Binding-site contacts:
Ligand atom C7 contacts residue ASN256 of chain 1.A at 4.1 Å.
Ligand atom C2 contacts residue ASN256 of chain 1.A at 2.5 Å.
Ligand atom N2 contacts residue ASN256 of chain 1.A at 3.0 Å (h-bond).
Ligand atom C1 contacts residue ASN256 of chain 1.A at 1.4 Å.
Ligand atom O5 contacts residue ASN256 of chain 1.A at 2.3 Å (h-bond).
Ligand atom C5 contacts residue ASN256 of chain 1.A at 3.6 Å.
Ligand atom O7 contacts residue ASN256 of chain 1.A at 4.5 Å.
Ligand atom O6 contacts residue ASN256 of chain 1.A at 4.2 Å.
Ligand atom C3 contacts residue ASN256 of chain 1.A at 3.8 Å.
Ligand atom C4 contacts residue ASN256 of chain 1.A at 4.2 Å.

The small molecule below binds the protein below.
Small molecule (SMILES): CC(=O)N[C@@H]1[C@@H](O)[C@H](O)[C@@H](CO)O[C@H]1O

Sequence of chain 1.A:
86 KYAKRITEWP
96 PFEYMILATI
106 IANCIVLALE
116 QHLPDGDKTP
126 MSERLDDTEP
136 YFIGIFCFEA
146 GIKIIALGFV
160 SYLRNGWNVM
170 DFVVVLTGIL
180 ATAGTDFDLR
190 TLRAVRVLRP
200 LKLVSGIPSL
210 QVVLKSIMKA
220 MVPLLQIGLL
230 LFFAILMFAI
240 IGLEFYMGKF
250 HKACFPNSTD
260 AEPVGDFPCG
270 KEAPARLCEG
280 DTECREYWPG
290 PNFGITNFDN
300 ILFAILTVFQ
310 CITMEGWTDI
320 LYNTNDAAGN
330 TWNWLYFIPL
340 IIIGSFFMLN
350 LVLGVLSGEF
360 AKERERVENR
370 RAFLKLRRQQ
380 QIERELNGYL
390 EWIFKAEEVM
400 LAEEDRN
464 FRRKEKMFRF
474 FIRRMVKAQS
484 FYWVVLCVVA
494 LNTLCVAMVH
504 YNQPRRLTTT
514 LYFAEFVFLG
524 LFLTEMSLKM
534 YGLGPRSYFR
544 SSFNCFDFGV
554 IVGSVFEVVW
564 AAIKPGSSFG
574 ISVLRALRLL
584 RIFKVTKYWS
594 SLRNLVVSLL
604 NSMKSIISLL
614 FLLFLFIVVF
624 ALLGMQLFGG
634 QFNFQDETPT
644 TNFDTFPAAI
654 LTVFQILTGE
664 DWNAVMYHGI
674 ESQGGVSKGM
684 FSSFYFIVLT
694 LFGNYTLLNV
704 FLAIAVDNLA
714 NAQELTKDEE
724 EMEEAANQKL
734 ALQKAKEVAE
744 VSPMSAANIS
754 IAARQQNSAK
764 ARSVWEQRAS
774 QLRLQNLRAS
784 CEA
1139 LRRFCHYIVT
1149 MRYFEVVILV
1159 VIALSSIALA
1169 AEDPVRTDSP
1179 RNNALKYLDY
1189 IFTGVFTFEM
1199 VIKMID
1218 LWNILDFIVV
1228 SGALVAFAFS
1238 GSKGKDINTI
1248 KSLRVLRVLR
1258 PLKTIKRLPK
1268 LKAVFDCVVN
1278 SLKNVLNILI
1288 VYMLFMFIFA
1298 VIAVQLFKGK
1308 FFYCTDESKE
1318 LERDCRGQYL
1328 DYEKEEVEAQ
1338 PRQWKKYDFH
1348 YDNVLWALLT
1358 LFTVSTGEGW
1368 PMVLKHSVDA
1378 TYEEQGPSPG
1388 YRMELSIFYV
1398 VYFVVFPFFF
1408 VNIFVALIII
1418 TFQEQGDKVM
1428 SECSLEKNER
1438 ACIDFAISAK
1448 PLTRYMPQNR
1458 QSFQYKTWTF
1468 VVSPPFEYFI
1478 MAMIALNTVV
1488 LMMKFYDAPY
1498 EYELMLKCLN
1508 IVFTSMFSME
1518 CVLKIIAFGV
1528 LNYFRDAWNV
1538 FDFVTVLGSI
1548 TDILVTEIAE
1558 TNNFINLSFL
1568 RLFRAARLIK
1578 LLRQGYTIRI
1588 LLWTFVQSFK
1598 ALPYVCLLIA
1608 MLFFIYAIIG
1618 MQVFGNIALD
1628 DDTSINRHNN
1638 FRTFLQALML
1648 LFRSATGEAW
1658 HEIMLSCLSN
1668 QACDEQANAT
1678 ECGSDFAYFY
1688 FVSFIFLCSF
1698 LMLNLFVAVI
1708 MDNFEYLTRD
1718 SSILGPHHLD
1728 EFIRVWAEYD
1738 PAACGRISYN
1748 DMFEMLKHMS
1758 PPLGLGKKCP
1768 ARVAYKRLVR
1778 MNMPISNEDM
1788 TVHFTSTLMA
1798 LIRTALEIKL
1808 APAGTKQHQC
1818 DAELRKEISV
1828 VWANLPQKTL